A small-molecule ligand and the protein it binds are described below.
Small molecule (SMILES): CC(=O)N[C@@H]1[C@@H](O)[C@H](O)[C@@H](CO)O[C@H]1O

Sequence of chain 1.E:
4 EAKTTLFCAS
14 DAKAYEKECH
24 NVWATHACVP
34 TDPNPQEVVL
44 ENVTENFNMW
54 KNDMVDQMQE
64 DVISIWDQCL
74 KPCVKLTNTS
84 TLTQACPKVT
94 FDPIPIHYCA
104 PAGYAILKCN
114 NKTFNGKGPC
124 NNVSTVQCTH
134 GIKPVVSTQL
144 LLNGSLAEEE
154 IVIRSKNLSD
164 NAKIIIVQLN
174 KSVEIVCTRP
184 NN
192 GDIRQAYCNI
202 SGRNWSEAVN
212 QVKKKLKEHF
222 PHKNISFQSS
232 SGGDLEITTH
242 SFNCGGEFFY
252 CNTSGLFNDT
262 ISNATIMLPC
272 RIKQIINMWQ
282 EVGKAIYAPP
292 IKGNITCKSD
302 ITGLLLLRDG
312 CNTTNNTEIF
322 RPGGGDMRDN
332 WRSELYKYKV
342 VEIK

Binding-site contacts:
Ligand atom O5 contacts residue ASN173 of chain 1.E at 2.4 Å (h-bond).
Ligand atom O4 contacts residue GLN212 of chain 1.E at 3.0 Å (h-bond).
Ligand atom C4 contacts residue ASN173 of chain 1.E at 4.2 Å.
Ligand atom C7 contacts residue ASN173 of chain 1.E at 3.2 Å.
Ligand atom C3 contacts residue ASN173 of chain 1.E at 3.8 Å.
Ligand atom O5 contacts residue GLU153 of chain 1.E at 3.4 Å.
Ligand atom C1 contacts residue ASN173 of chain 1.E at 1.4 Å.
Ligand atom C5 contacts residue GLN212 of chain 1.E at 3.5 Å.
Ligand atom O5 contacts residue GLU152 of chain 1.E at 4.2 Å.
Ligand atom C4 contacts residue GLN212 of chain 1.E at 3.8 Å.
Ligand atom C8 contacts residue ASN173 of chain 1.E at 4.1 Å.
Ligand atom O6 contacts residue GLN212 of chain 1.E at 3.6 Å.
Ligand atom O6 contacts residue GLU153 of chain 1.E at 4.4 Å.
Ligand atom O6 contacts residue LYS216 of chain 1.E at 4.0 Å.
Ligand atom C2 contacts residue GLU152 of chain 1.E at 4.3 Å.
Ligand atom O5 contacts residue ILE154 of chain 1.E at 3.7 Å.
Ligand atom C6 contacts residue GLN212 of chain 1.E at 3.8 Å.
Ligand atom O7 contacts residue GLU152 of chain 1.E at 3.5 Å (salt-bridge).
Ligand atom C2 contacts residue ASN173 of chain 1.E at 2.5 Å.
Ligand atom O7 contacts residue ASN173 of chain 1.E at 3.2 Å (h-bond).
Ligand atom C5 contacts residue GLU153 of chain 1.E at 4.2 Å.
Ligand atom N2 contacts residue ASN173 of chain 1.E at 2.9 Å (h-bond).
Ligand atom C1 contacts residue GLU152 of chain 1.E at 4.0 Å.
Ligand atom C6 contacts residue GLU153 of chain 1.E at 3.8 Å.
Ligand atom C5 contacts residue ASN173 of chain 1.E at 3.7 Å.
Ligand atom C6 contacts residue ILE154 of chain 1.E at 4.5 Å (hydrophobic).
Ligand atom C7 contacts residue GLU152 of chain 1.E at 4.4 Å.
Ligand atom C1 contacts residue GLU153 of chain 1.E at 4.0 Å.
Ligand atom C3 contacts residue GLN212 of chain 1.E at 4.4 Å.
Ligand atom C1 contacts residue ILE154 of chain 1.E at 4.4 Å (hydrophobic).
Ligand atom O6 contacts residue ILE154 of chain 1.E at 4.0 Å.